The small molecule below binds the protein below.
Small molecule (SMILES): O=C(O)[C@H]1O[C@@H](O[C@H]2[C@H](O)[C@H](O)[C@H](O[C@H]3[C@H](O)[C@H](O)[C@H](O[C@H]4[C@H](O)[C@H](O)[C@H](O)O[C@@H]4C(=O)O)O[C@@H]3C(=O)O)O[C@@H]2C(=O)O)[C@@H](O)[C@@H](O)[C@@H]1O

Binding-site contacts:
Ligand atom O4 contacts residue LYS219 of chain 1.A at 3.1 Å (salt-bridge).
Ligand atom C2 contacts residue LYS219 of chain 1.A at 3.9 Å.
Ligand atom C5 contacts residue ARG153 of chain 1.A at 3.8 Å.
Ligand atom O5 contacts residue ARG153 of chain 1.A at 2.7 Å (salt-bridge).
Ligand atom C6 contacts residue CA1 of chain 1.D at 3.9 Å.
Ligand atom O4 contacts residue ARG332 of chain 1.A at 3.4 Å (salt-bridge).
Ligand atom O6B contacts residue ARG153 of chain 1.A at 3.3 Å (salt-bridge).
Ligand atom O6B contacts residue TYR303 of chain 1.A at 2.9 Å (h-bond).
Ligand atom O5 contacts residue TYR303 of chain 1.A at 3.9 Å.
Ligand atom O3 contacts residue HIS241 of chain 1.A at 2.0 Å (h-bond).
Ligand atom O1 contacts residue ARG153 of chain 1.A at 3.5 Å (salt-bridge).
Ligand atom O6B contacts residue SER190 of chain 1.A at 3.2 Å (h-bond).
Ligand atom O6B contacts residue ASN301 of chain 1.A at 3.4 Å (h-bond).
Ligand atom O6A contacts residue TYR303 of chain 1.A at 3.6 Å.
Ligand atom O3 contacts residue ASN180 of chain 1.A at 3.9 Å.
Ligand atom O2 contacts residue LYS219 of chain 1.A at 2.6 Å (salt-bridge).
Ligand atom O6B contacts residue GLN122 of chain 1.A at 3.8 Å.
Ligand atom C2 contacts residue TYR303 of chain 1.A at 3.5 Å (hydrophobic).
Ligand atom C1 contacts residue ARG153 of chain 1.A at 3.6 Å.
Ligand atom C6 contacts residue GLN122 of chain 1.A at 3.9 Å.
Ligand atom O6A contacts residue SER190 of chain 1.A at 3.7 Å.
Ligand atom C5 contacts residue LYS219 of chain 1.A at 3.7 Å.
Ligand atom O6B contacts residue ARG186 of chain 1.A at 3.3 Å (salt-bridge).
Ligand atom O2 contacts residue HIS241 of chain 1.A at 3.8 Å.
Ligand atom O6A contacts residue GLN122 of chain 1.A at 3.4 Å (h-bond).
Ligand atom C6 contacts residue TYR303 of chain 1.A at 3.8 Å (hydrophobic).
Ligand atom C1 contacts residue TYR303 of chain 1.A at 3.5 Å (hydrophobic).
Ligand atom O6B contacts residue LYS219 of chain 1.A at 3.6 Å.
Ligand atom O6A contacts residue ARG332 of chain 1.A at 3.5 Å (salt-bridge).
Ligand atom O6B contacts residue GLU214 of chain 1.A at 3.9 Å.
Ligand atom O6A contacts residue LYS219 of chain 1.A at 2.4 Å (salt-bridge).
Ligand atom O5 contacts residue ASN301 of chain 1.A at 3.5 Å (h-bond).
Ligand atom O6A contacts residue ARG302 of chain 1.A at 3.7 Å.
Ligand atom C6 contacts residue ARG302 of chain 1.A at 3.3 Å.
Ligand atom O6B contacts residue CA1 of chain 1.D at 2.9 Å.
Ligand atom O6A contacts residue GLU214 of chain 1.A at 3.6 Å.
Ligand atom C5 contacts residue TYR303 of chain 1.A at 3.7 Å (hydrophobic).
Ligand atom C6 contacts residue LYS219 of chain 1.A at 3.4 Å.
Ligand atom O6B contacts residue ARG302 of chain 1.A at 2.8 Å (salt-bridge).
Ligand atom C3 contacts residue HIS241 of chain 1.A at 3.4 Å.

Sequence of chain 1.A:
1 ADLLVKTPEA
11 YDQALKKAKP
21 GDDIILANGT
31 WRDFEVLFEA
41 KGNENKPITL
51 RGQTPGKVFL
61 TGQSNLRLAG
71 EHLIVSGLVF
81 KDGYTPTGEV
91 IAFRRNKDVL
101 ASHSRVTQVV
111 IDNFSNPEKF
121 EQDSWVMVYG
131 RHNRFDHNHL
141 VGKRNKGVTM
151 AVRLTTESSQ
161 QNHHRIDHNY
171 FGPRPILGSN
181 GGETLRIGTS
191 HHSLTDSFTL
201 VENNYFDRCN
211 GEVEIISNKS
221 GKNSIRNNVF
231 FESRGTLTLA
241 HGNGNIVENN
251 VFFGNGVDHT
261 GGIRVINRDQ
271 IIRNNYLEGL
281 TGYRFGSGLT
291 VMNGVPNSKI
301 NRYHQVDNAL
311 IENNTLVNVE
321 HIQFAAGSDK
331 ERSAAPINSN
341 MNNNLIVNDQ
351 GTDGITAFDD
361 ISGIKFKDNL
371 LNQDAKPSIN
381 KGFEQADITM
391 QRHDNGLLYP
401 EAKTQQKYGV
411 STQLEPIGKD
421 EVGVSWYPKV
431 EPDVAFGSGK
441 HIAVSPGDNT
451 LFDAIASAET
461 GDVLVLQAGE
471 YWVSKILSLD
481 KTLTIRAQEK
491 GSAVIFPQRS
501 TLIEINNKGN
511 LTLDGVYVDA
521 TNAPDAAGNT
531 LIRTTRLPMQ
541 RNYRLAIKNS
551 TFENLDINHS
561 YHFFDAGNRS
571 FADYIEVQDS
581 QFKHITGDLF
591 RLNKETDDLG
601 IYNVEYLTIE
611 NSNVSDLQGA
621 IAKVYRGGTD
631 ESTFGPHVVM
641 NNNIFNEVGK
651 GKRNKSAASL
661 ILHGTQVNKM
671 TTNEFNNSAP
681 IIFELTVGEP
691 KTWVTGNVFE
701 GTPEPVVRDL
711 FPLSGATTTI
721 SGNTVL